Sequence of chain 1.D:
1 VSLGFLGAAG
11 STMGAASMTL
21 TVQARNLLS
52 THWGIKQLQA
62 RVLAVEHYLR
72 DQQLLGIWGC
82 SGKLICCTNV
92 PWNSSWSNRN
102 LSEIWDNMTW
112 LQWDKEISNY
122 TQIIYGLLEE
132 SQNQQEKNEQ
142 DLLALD

This protein binds this small molecule.
Small molecule (SMILES): CC(=O)N[C@@H]1[C@@H](O)[C@H](O)[C@@H](CO)O[C@H]1O

Binding-site contacts:
Ligand atom N2 contacts residue ASN101 of chain 1.D at 2.9 Å (h-bond).
Ligand atom O7 contacts residue ASN101 of chain 1.D at 4.0 Å.
Ligand atom C7 contacts residue ASN101 of chain 1.D at 3.2 Å.
Ligand atom C2 contacts residue ASN101 of chain 1.D at 2.5 Å.
Ligand atom C5 contacts residue ASN101 of chain 1.D at 3.7 Å.
Ligand atom O5 contacts residue ASN101 of chain 1.D at 2.4 Å (h-bond).
Ligand atom C8 contacts residue ASN101 of chain 1.D at 3.3 Å.
Ligand atom C4 contacts residue ASN101 of chain 1.D at 4.2 Å.
Ligand atom C3 contacts residue ASN101 of chain 1.D at 3.8 Å.
Ligand atom C1 contacts residue ASN101 of chain 1.D at 1.4 Å.